Sequence of chain 2.A:
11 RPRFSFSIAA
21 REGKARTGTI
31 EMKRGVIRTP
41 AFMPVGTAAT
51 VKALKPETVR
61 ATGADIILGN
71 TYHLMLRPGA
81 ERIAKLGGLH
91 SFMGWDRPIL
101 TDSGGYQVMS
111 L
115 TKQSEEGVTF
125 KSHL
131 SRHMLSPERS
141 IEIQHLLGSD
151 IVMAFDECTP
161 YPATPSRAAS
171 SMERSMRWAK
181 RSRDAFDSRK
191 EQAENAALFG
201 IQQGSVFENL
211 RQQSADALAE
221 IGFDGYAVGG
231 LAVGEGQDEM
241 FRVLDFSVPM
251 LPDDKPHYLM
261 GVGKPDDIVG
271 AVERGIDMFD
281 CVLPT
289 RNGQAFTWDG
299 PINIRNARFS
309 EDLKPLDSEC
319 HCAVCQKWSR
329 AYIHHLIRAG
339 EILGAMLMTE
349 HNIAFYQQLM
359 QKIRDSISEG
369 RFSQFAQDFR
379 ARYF

A protein and the small-molecule ligand that binds it are described below.
Small molecule (SMILES): NCc1cc(CSc2ccccc2)c2nc(N)[nH]c(=O)c2c1

Binding-site contacts:
Ligand atom N4 contacts residue LEU231 of chain 2.A at 3.3 Å (h-bond).
Ligand atom N4 contacts residue VAL233 of chain 2.A at 3.7 Å.
Ligand atom C8 contacts residue ASP102 of chain 2.A at 3.7 Å.
Ligand atom C9 contacts residue ASP102 of chain 2.A at 3.2 Å.
Ligand atom C4 contacts residue ALA232 of chain 2.A at 3.6 Å (hydrophobic).
Ligand atom C15 contacts residue ASP102 of chain 2.A at 3.4 Å.
Ligand atom C6 contacts residue MET260 of chain 2.A at 3.6 Å (hydrophobic).
Ligand atom C8 contacts residue MET260 of chain 2.A at 3.5 Å (hydrophobic).
Ligand atom O1 contacts residue GLY229 of chain 2.A at 3.3 Å.
Ligand atom S1 contacts residue ASP102 of chain 2.A at 3.3 Å (salt-bridge).
Ligand atom C10 contacts residue ASP102 of chain 2.A at 3.1 Å.
Ligand atom N2 contacts residue MET260 of chain 2.A at 3.7 Å.
Ligand atom C5 contacts residue TYR106 of chain 2.A at 3.6 Å (hydrophobic).
Ligand atom O1 contacts residue GLY230 of chain 2.A at 2.7 Å (h-bond).
Ligand atom N3 contacts residue MET260 of chain 2.A at 3.4 Å.
Ligand atom O1 contacts residue TYR106 of chain 2.A at 3.6 Å.
Ligand atom C14 contacts residue ASN70 of chain 2.A at 2.5 Å.
Ligand atom N4 contacts residue TYR106 of chain 2.A at 3.7 Å.
Ligand atom C12 contacts residue LEU68 of chain 2.A at 3.0 Å (hydrophobic).
Ligand atom C4 contacts residue MET260 of chain 2.A at 3.4 Å (hydrophobic).
Ligand atom C11 contacts residue ASP102 of chain 2.A at 3.6 Å.
Ligand atom N4 contacts residue ALA232 of chain 2.A at 3.0 Å (h-bond).
Ligand atom N3 contacts residue ASP102 of chain 2.A at 3.1 Å (salt-bridge).
Ligand atom N2 contacts residue ASP102 of chain 2.A at 3.0 Å (salt-bridge).
Ligand atom C13 contacts residue LEU68 of chain 2.A at 3.7 Å (hydrophobic).
Ligand atom O1 contacts residue GLN203 of chain 2.A at 3.2 Å (h-bond).
Ligand atom N2 contacts residue ASP156 of chain 2.A at 2.9 Å (salt-bridge).
Ligand atom N1 contacts residue ASP156 of chain 2.A at 2.9 Å (salt-bridge).
Ligand atom N1 contacts residue MET260 of chain 2.A at 3.7 Å.
Ligand atom C7 contacts residue TYR106 of chain 2.A at 3.6 Å (hydrophobic).
Ligand atom C15 contacts residue GLN107 of chain 2.A at 3.6 Å.
Ligand atom N3 contacts residue TYR106 of chain 2.A at 3.8 Å.
Ligand atom C8 contacts residue TYR106 of chain 2.A at 3.7 Å (hydrophobic).
Ligand atom N1 contacts residue TYR106 of chain 2.A at 3.7 Å.
Ligand atom C41 contacts residue TYR106 of chain 2.A at 3.8 Å (hydrophobic).
Ligand atom N2 contacts residue ILE201 of chain 2.A at 3.6 Å.
Ligand atom C8 contacts residue ASP156 of chain 2.A at 3.7 Å.
Ligand atom C13 contacts residue ASN70 of chain 2.A at 2.8 Å.
Ligand atom C3 contacts residue TYR106 of chain 2.A at 3.7 Å (hydrophobic).
Ligand atom C4 contacts residue LEU231 of chain 2.A at 3.0 Å (hydrophobic).